Sequence of chain 1.C:
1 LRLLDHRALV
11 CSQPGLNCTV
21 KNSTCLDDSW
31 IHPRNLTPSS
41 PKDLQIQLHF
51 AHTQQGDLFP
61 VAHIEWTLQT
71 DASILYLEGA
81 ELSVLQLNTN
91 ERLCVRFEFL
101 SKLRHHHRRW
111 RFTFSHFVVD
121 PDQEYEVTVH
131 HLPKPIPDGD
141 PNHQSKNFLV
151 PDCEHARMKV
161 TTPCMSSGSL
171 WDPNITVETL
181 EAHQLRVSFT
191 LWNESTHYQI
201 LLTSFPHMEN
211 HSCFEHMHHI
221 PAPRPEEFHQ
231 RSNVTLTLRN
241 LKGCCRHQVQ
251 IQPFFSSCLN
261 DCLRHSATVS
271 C

The small molecule below binds the protein below.
Small molecule (SMILES): CC(=O)N[C@@H]1[C@@H](O)[C@H](O)[C@@H](CO)O[C@H]1O

Binding-site contacts:
Ligand atom O5 contacts residue ASN22 of chain 1.C at 2.4 Å (h-bond).
Ligand atom C3 contacts residue ASN22 of chain 1.C at 3.8 Å.
Ligand atom C7 contacts residue HIS6 of chain 1.C at 3.9 Å.
Ligand atom C8 contacts residue HIS6 of chain 1.C at 3.5 Å.
Ligand atom N2 contacts residue ASN22 of chain 1.C at 2.9 Å (h-bond).
Ligand atom O7 contacts residue HIS6 of chain 1.C at 3.4 Å.
Ligand atom C8 contacts residue ASN22 of chain 1.C at 4.2 Å.
Ligand atom O6 contacts residue ASN22 of chain 1.C at 3.9 Å.
Ligand atom C6 contacts residue ASN22 of chain 1.C at 4.2 Å.
Ligand atom C7 contacts residue ASN22 of chain 1.C at 3.3 Å.
Ligand atom O7 contacts residue ASN22 of chain 1.C at 3.6 Å (h-bond).
Ligand atom C5 contacts residue ASN22 of chain 1.C at 3.7 Å.
Ligand atom C4 contacts residue ASN22 of chain 1.C at 4.2 Å.
Ligand atom C2 contacts residue ASN22 of chain 1.C at 2.5 Å.
Ligand atom C1 contacts residue ASN22 of chain 1.C at 1.4 Å.